Binding-site contacts:
Ligand atom C7 contacts residue QSZ1 of chain 1.J at 0.1 Å.
Ligand atom F1 contacts residue GLY219 of chain 1.A at 3.5 Å.
Ligand atom C1 contacts residue SER242 of chain 2.A at 3.3 Å.
Ligand atom O1 contacts residue LYS218 of chain 1.A at 3.5 Å.
Ligand atom C1 contacts residue SER217 of chain 1.A at 3.6 Å.
Ligand atom C1 contacts residue QSZ1 of chain 1.J at 0.6 Å.
Ligand atom C12 contacts residue PHE106 of chain 2.A at 3.4 Å (hydrophobic).
Ligand atom C8 contacts residue QSW1 of chain 2.K at 3.2 Å.
Ligand atom O1 contacts residue QSZ1 of chain 1.J at 0.5 Å (h-bond).
Ligand atom C8 contacts residue QSZ1 of chain 1.J at 0.2 Å.
Ligand atom C6 contacts residue LYS218 of chain 1.A at 3.2 Å.
Ligand atom F1 contacts residue QSZ1 of chain 1.J at 0.2 Å.
Ligand atom C6 contacts residue QSZ1 of chain 1.J at 0.2 Å.
Ligand atom C12 contacts residue QSZ1 of chain 1.J at 0.5 Å.
Ligand atom C11 contacts residue QSZ1 of chain 1.J at 0.5 Å.
Ligand atom C7 contacts residue LYS218 of chain 1.A at 3.1 Å.
Ligand atom C10 contacts residue SER217 of chain 1.A at 3.4 Å.
Ligand atom F1 contacts residue SER108 of chain 1.A at 3.5 Å.
Ligand atom C6 contacts residue GLY219 of chain 1.A at 3.2 Å.
Ligand atom O2 contacts residue PRO105 of chain 2.A at 3.4 Å.
Ligand atom C2 contacts residue QSZ1 of chain 1.J at 0.3 Å.
Ligand atom S1 contacts residue QSZ1 of chain 1.J at 0.2 Å (h-bond).
Ligand atom C4 contacts residue QSZ1 of chain 1.J at 0.2 Å.
Ligand atom C6 contacts residue PRO105 of chain 1.A at 3.5 Å (hydrophobic).
Ligand atom C9 contacts residue QSZ1 of chain 2.J at 3.4 Å.
Ligand atom C3 contacts residue QSZ1 of chain 1.J at 0.8 Å.
Ligand atom C8 contacts residue LYS218 of chain 1.A at 3.4 Å.
Ligand atom F1 contacts residue LYS218 of chain 1.A at 3.4 Å.
Ligand atom O1 contacts residue GLY219 of chain 1.A at 3.1 Å (h-bond).
Ligand atom C2 contacts residue PRO105 of chain 2.A at 3.5 Å (hydrophobic).
Ligand atom C9 contacts residue QSZ1 of chain 1.J at 0.3 Å.
Ligand atom C9 contacts residue QSW1 of chain 2.K at 3.6 Å.
Ligand atom C8 contacts residue QSZ1 of chain 2.J at 3.3 Å.
Ligand atom C10 contacts residue QSZ1 of chain 1.J at 1.1 Å.
Ligand atom F1 contacts residue PRO105 of chain 1.A at 3.3 Å.
Ligand atom O2 contacts residue QSZ1 of chain 1.J at 0.3 Å (h-bond).
Ligand atom C5 contacts residue QSZ1 of chain 1.J at 0.0 Å.
Ligand atom C5 contacts residue LYS218 of chain 1.A at 3.6 Å.
Ligand atom F1 contacts residue QSW1 of chain 2.K at 3.5 Å.
Ligand atom F1 contacts residue MET107 of chain 1.A at 3.5 Å.

Sequence of chain 2.A:
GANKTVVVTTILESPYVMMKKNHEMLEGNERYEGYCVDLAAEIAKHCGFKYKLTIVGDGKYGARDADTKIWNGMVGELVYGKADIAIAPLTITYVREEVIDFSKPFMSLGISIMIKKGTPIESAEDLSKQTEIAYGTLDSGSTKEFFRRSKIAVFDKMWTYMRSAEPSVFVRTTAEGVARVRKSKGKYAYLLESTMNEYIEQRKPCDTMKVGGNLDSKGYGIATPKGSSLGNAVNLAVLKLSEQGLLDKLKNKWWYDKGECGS

A protein and the small-molecule ligand that binds it are described below.
Small molecule (SMILES): O=S1(=O)CC[C@H](C2CC2)c2ccc(F)cc21

Sequence of chain 1.A:
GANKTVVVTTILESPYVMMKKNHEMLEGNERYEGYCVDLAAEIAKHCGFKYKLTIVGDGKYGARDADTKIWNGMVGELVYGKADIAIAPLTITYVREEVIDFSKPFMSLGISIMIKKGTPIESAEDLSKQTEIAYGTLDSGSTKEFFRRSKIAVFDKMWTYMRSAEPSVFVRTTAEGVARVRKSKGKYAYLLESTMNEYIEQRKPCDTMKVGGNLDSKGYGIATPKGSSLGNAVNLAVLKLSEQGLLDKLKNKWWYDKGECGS